Sequence of chain 10.A:
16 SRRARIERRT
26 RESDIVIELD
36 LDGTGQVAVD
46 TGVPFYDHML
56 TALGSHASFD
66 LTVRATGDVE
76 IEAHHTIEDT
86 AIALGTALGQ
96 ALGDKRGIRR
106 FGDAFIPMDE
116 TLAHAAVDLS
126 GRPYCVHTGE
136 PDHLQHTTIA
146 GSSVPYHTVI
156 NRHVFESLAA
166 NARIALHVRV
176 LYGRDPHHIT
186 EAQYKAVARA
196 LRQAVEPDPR

Binding-site contacts:
Ligand atom N2 contacts residue HIS80 of chain 15.A at 3.5 Å (h-bond).
Ligand atom N3A contacts residue MET113 of chain 1.A at 3.8 Å.
Ligand atom N4 contacts residue MN1 of chain 15.C at 2.2 Å.
Ligand atom N2 contacts residue MET113 of chain 1.A at 3.3 Å.
Ligand atom C3 contacts residue MN1 of chain 1.D at 4.2 Å.
Ligand atom C3 contacts residue HIS80 of chain 15.A at 4.3 Å.
Ligand atom N1 contacts residue HIS182 of chain 1.A at 3.1 Å (h-bond).
Ligand atom N2 contacts residue GLU186 of chain 1.A at 3.9 Å.
Ligand atom C3 contacts residue HIS183 of chain 1.A at 4.3 Å.
Ligand atom N4 contacts residue HIS183 of chain 1.A at 3.2 Å (h-bond).
Ligand atom N2 contacts residue MN1 of chain 15.C at 4.4 Å.
Ligand atom N4 contacts residue GLU83 of chain 15.A at 3.1 Å (salt-bridge).
Ligand atom N1 contacts residue MET113 of chain 1.A at 3.5 Å.
Ligand atom N1 contacts residue MN1 of chain 15.C at 4.3 Å.
Ligand atom C3 contacts residue ARG127 of chain 10.A at 4.2 Å.
Ligand atom C5 contacts residue MN1 of chain 1.D at 3.3 Å.
Ligand atom C5 contacts residue HIS183 of chain 1.A at 3.6 Å.
Ligand atom N3A contacts residue GLU83 of chain 15.A at 3.6 Å (salt-bridge).
Ligand atom N3A contacts residue ARG127 of chain 10.A at 3.2 Å (salt-bridge).
Ligand atom C5 contacts residue GLU186 of chain 1.A at 3.9 Å.
Ligand atom C5 contacts residue HIS182 of chain 1.A at 3.3 Å.
Ligand atom N4 contacts residue HIS79 of chain 15.A at 3.2 Å (h-bond).
Ligand atom C5 contacts residue HIS79 of chain 15.A at 3.2 Å.
Ligand atom C3 contacts residue GLU83 of chain 15.A at 3.6 Å.
Ligand atom C3 contacts residue MET113 of chain 1.A at 3.2 Å (hydrophobic).
Ligand atom N4 contacts residue MN1 of chain 1.D at 4.4 Å.
Ligand atom N1 contacts residue HIS53 of chain 1.A at 4.4 Å.
Ligand atom N1 contacts residue HIS80 of chain 15.A at 2.9 Å (h-bond).
Ligand atom N4 contacts residue HIS80 of chain 15.A at 4.4 Å.
Ligand atom N1 contacts residue HIS79 of chain 15.A at 4.4 Å.
Ligand atom C5 contacts residue MN1 of chain 15.C at 3.2 Å.
Ligand atom C3 contacts residue MN1 of chain 15.C at 3.3 Å.
Ligand atom N4 contacts residue MET113 of chain 1.A at 3.5 Å.
Ligand atom N2 contacts residue MN1 of chain 1.D at 3.1 Å.
Ligand atom C5 contacts residue MET113 of chain 1.A at 3.6 Å (hydrophobic).
Ligand atom N1 contacts residue GLU186 of chain 1.A at 3.1 Å (salt-bridge).
Ligand atom N1 contacts residue MN1 of chain 1.D at 2.2 Å.
Ligand atom N3A contacts residue MN1 of chain 15.C at 3.6 Å.
Ligand atom C5 contacts residue GLU83 of chain 15.A at 4.0 Å.
Ligand atom C5 contacts residue HIS80 of chain 15.A at 3.7 Å.

Sequence of chain 15.A:
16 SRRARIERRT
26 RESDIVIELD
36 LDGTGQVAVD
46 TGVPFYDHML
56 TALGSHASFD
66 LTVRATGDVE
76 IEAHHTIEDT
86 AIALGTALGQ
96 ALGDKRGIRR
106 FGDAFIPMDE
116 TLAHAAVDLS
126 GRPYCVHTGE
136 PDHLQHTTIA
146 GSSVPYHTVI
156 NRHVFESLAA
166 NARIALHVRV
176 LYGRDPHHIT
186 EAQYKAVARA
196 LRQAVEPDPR

Sequence of chain 1.A:
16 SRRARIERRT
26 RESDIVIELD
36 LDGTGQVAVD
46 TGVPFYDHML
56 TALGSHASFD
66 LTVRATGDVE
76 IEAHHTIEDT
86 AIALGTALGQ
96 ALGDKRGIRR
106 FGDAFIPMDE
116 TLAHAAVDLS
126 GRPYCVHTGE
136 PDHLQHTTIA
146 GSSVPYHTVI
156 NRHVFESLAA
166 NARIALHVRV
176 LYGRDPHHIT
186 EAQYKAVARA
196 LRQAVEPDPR

This small molecule binds to this protein.
Small molecule (SMILES): Nc1nc[nH]n1